Binding-site contacts:
Ligand atom O2B contacts residue MG1 of chain 3.D at 2.1 Å.
Ligand atom O6 contacts residue SER145 of chain 3.A at 3.4 Å.
Ligand atom N2 contacts residue LEU120 of chain 3.A at 3.5 Å.
Ligand atom O3G contacts residue GLY60 of chain 3.A at 2.6 Å (h-bond).
Ligand atom N7 contacts residue ALA18 of chain 3.A at 3.5 Å.
Ligand atom N2 contacts residue ASP119 of chain 3.A at 3.0 Å (salt-bridge).
Ligand atom N1 contacts residue ASP119 of chain 3.A at 2.7 Å (salt-bridge).
Ligand atom N3B contacts residue GLY13 of chain 3.A at 3.1 Å (h-bond).
Ligand atom O2B contacts residue SER17 of chain 3.A at 2.8 Å (h-bond).
Ligand atom O1B contacts residue GLY13 of chain 3.A at 3.4 Å (h-bond).
Ligand atom C8 contacts residue ALA18 of chain 3.A at 3.4 Å (hydrophobic).
Ligand atom O2' contacts residue PHE28 of chain 3.A at 3.4 Å.
Ligand atom PG contacts residue MG1 of chain 3.D at 3.2 Å.
Ligand atom O1A contacts residue ALA18 of chain 3.A at 2.8 Å (h-bond).
Ligand atom O3' contacts residue ASP30 of chain 3.A at 3.4 Å (salt-bridge).
Ligand atom O2G contacts residue MG1 of chain 3.D at 2.1 Å.
Ligand atom O1A contacts residue SER17 of chain 3.A at 3.3 Å (h-bond).
Ligand atom O6 contacts residue LYS147 of chain 3.A at 3.5 Å (salt-bridge).
Ligand atom N7 contacts residue ASN116 of chain 3.A at 3.1 Å (h-bond).
Ligand atom C6 contacts residue LYS117 of chain 3.A at 3.5 Å.
Ligand atom N9 contacts residue LYS117 of chain 3.A at 3.6 Å.
Ligand atom O6 contacts residue ALA146 of chain 3.A at 2.9 Å (h-bond).
Ligand atom O1B contacts residue VAL14 of chain 3.A at 3.4 Å (h-bond).
Ligand atom O4' contacts residue LYS117 of chain 3.A at 3.4 Å (salt-bridge).
Ligand atom O2' contacts residue VAL29 of chain 3.A at 2.8 Å (h-bond).
Ligand atom O6 contacts residue ASP119 of chain 3.A at 3.3 Å (salt-bridge).
Ligand atom O2' contacts residue ASP30 of chain 3.A at 3.3 Å (salt-bridge).
Ligand atom O6 contacts residue LYS117 of chain 3.A at 3.4 Å.
Ligand atom O1A contacts residue GLY15 of chain 3.A at 3.3 Å.
Ligand atom C6 contacts residue ASP119 of chain 3.A at 3.4 Å.
Ligand atom O3A contacts residue GLY15 of chain 3.A at 3.3 Å (h-bond).
Ligand atom O3G contacts residue LYS16 of chain 3.A at 2.8 Å (salt-bridge).
Ligand atom O1B contacts residue GLY15 of chain 3.A at 3.1 Å (h-bond).
Ligand atom PB contacts residue MG1 of chain 3.D at 3.3 Å.
Ligand atom O1B contacts residue LYS16 of chain 3.A at 2.8 Å (salt-bridge).
Ligand atom O1G contacts residue TYR32 of chain 3.A at 3.0 Å (h-bond).
Ligand atom N3B contacts residue MG1 of chain 3.D at 3.5 Å.
Ligand atom O2G contacts residue THR35 of chain 3.A at 2.8 Å (h-bond).
Ligand atom C5 contacts residue LYS117 of chain 3.A at 3.5 Å.
Ligand atom O1G contacts residue GLN61 of chain 3.A at 3.0 Å (h-bond).

This protein binds this small molecule.
Small molecule (SMILES): Nc1nc2c(ncn2[C@@H]2O[C@H](CO[P](=O)(O)O[P](=O)(O)NP(=O)(O)O)[C@@H](O)[C@H]2O)c(=O)[nH]1

Sequence of chain 3.A:
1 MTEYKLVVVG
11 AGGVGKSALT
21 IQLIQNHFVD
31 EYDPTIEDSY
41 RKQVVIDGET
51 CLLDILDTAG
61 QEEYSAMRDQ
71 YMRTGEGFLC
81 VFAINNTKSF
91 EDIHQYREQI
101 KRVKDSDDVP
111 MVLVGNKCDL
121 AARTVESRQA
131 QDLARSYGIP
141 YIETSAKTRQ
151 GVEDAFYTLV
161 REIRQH